Sequence of chain 10.E:
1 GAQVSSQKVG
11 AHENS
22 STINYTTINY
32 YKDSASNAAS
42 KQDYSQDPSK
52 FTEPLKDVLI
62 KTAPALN

Binding-site contacts:
Ligand atom C contacts residue ALA2 of chain 10.E at 4.3 Å (hydrophobic).
Ligand atom CB contacts residue VAL4 of chain 10.E at 4.3 Å (hydrophobic).
Ligand atom C contacts residue VAL4 of chain 10.E at 3.8 Å (hydrophobic).
Ligand atom CG contacts residue VAL4 of chain 10.E at 4.2 Å (hydrophobic).
Ligand atom CA contacts residue ALA2 of chain 10.E at 3.0 Å (hydrophobic).
Ligand atom OG contacts residue ALA2 of chain 10.E at 3.9 Å.
Ligand atom O contacts residue GLN3 of chain 10.E at 3.4 Å (h-bond).
Ligand atom O contacts residue ALA2 of chain 10.E at 4.0 Å.
Ligand atom CD contacts residue VAL4 of chain 10.E at 3.8 Å (hydrophobic).
Ligand atom O contacts residue SER5 of chain 10.E at 3.8 Å.
Ligand atom CG1 contacts residue GLN3 of chain 10.E at 3.1 Å.
Ligand atom CG2 contacts residue ALA2 of chain 10.E at 3.9 Å (hydrophobic).
Ligand atom CB contacts residue GLN3 of chain 10.E at 3.8 Å.
Ligand atom N contacts residue ALA2 of chain 10.E at 2.8 Å (h-bond).
Ligand atom C contacts residue VAL4 of chain 10.E at 3.4 Å (hydrophobic).
Ligand atom CB contacts residue MYR1 of chain 9.H at 4.3 Å.
Ligand atom CD1 contacts residue VAL4 of chain 10.E at 3.9 Å (hydrophobic).
Ligand atom N contacts residue VAL4 of chain 10.E at 2.8 Å (h-bond).
Ligand atom C contacts residue ALA2 of chain 10.E at 3.3 Å (hydrophobic).
Ligand atom OG contacts residue GLN3 of chain 10.E at 3.0 Å (h-bond).
Ligand atom CB contacts residue GLN3 of chain 10.E at 4.1 Å.
Ligand atom CG2 contacts residue GLN3 of chain 10.E at 3.3 Å.
Ligand atom CA contacts residue ALA2 of chain 10.E at 3.9 Å (hydrophobic).
Ligand atom N contacts residue VAL4 of chain 10.E at 4.1 Å.
Ligand atom O contacts residue VAL4 of chain 10.E at 4.0 Å.
Ligand atom O contacts residue SER6 of chain 10.E at 4.1 Å.
Ligand atom CA contacts residue VAL4 of chain 10.E at 4.0 Å (hydrophobic).
Ligand atom CB contacts residue ALA2 of chain 10.E at 3.5 Å (hydrophobic).
Ligand atom CB contacts residue VAL4 of chain 10.E at 3.9 Å (hydrophobic).
Ligand atom CG2 contacts residue MYR1 of chain 9.H at 3.7 Å.
Ligand atom CG2 contacts residue SER5 of chain 10.E at 3.1 Å.
Ligand atom OE2 contacts residue VAL4 of chain 10.E at 4.1 Å.
Ligand atom C contacts residue GLN3 of chain 10.E at 4.3 Å.
Ligand atom OE1 contacts residue SER5 of chain 10.E at 4.2 Å.
Ligand atom OE1 contacts residue VAL4 of chain 10.E at 3.6 Å (h-bond).
Ligand atom OE2 contacts residue ASN25 of chain 10.E at 3.4 Å (h-bond).
Ligand atom CA contacts residue VAL4 of chain 10.E at 3.0 Å (hydrophobic).
Ligand atom O contacts residue VAL4 of chain 10.E at 3.0 Å (h-bond).
Ligand atom N contacts residue ALA2 of chain 10.E at 4.3 Å.
Ligand atom CG2 contacts residue VAL4 of chain 10.E at 3.8 Å (hydrophobic).

This small molecule binds to this protein.
Small molecule (SMILES): CC[C@H](C)[C@H](N)C(=O)N[C@@H](CO)C(=O)N[C@@H](CCC(=O)O)C(=O)N[C@H](C=O)C(C)C